Binding-site contacts:
Ligand atom C4 contacts residue SER172 of chain 1.A at 3.9 Å.
Ligand atom N3 contacts residue GLY205 of chain 1.A at 4.0 Å.
Ligand atom C7 contacts residue GLY194 of chain 1.A at 4.1 Å.
Ligand atom N3 contacts residue PHE193 of chain 1.A at 3.9 Å.
Ligand atom C7 contacts residue CYS173 of chain 1.A at 4.0 Å (hydrophobic).
Ligand atom C1 contacts residue CYS173 of chain 1.A at 4.2 Å (hydrophobic).
Ligand atom N2 contacts residue CYS198 of chain 1.A at 3.5 Å (h-bond).
Ligand atom C2 contacts residue SER192 of chain 1.A at 3.8 Å.
Ligand atom C2 contacts residue PHE193 of chain 1.A at 3.8 Å (hydrophobic).
Ligand atom C2 contacts residue VAL191 of chain 1.A at 3.8 Å (hydrophobic).
Ligand atom C5 contacts residue CYS173 of chain 1.A at 3.8 Å (hydrophobic).
Ligand atom C7 contacts residue SER172 of chain 1.A at 3.1 Å.
Ligand atom C7 contacts residue ASP171 of chain 1.A at 3.4 Å.
Ligand atom C4 contacts residue PHE193 of chain 1.A at 3.8 Å (hydrophobic).
Ligand atom C4 contacts residue CYS173 of chain 1.A at 3.9 Å (hydrophobic).
Ligand atom N3 contacts residue SER172 of chain 1.A at 3.1 Å (h-bond).
Ligand atom N2 contacts residue SER172 of chain 1.A at 3.3 Å (h-bond).
Ligand atom C5 contacts residue CYS198 of chain 1.A at 3.8 Å (hydrophobic).
Ligand atom N2 contacts residue LYS195 of chain 1.A at 4.1 Å.
Ligand atom C6 contacts residue ASN174 of chain 1.A at 3.3 Å.
Ligand atom C1 contacts residue SER177 of chain 1.A at 3.7 Å.
Ligand atom N2 contacts residue ASP171 of chain 1.A at 2.8 Å (salt-bridge).
Ligand atom C3 contacts residue PHE193 of chain 1.A at 3.7 Å (hydrophobic).
Ligand atom C6 contacts residue CYS173 of chain 1.A at 4.1 Å (hydrophobic).
Ligand atom C3 contacts residue CYS173 of chain 1.A at 4.2 Å (hydrophobic).
Ligand atom C7 contacts residue PHE193 of chain 1.A at 3.8 Å (hydrophobic).
Ligand atom N2 contacts residue GLY194 of chain 1.A at 3.7 Å.
Ligand atom C3 contacts residue VAL191 of chain 1.A at 3.6 Å (hydrophobic).
Ligand atom C1 contacts residue PHE193 of chain 1.A at 4.2 Å (hydrophobic).
Ligand atom N3 contacts residue ASP171 of chain 1.A at 3.2 Å (salt-bridge).
Ligand atom C7 contacts residue CYS198 of chain 1.A at 4.0 Å (hydrophobic).
Ligand atom N1 contacts residue SER177 of chain 1.A at 3.0 Å (h-bond).
Ligand atom C4 contacts residue GLY194 of chain 1.A at 4.0 Å.
Ligand atom N1 contacts residue ASN174 of chain 1.A at 3.9 Å.
Ligand atom C5 contacts residue GLY194 of chain 1.A at 4.1 Å.
Ligand atom C2 contacts residue SER177 of chain 1.A at 3.6 Å.
Ligand atom C5 contacts residue ASN174 of chain 1.A at 4.0 Å.
Ligand atom C3 contacts residue SER172 of chain 1.A at 4.2 Å.
Ligand atom N3 contacts residue CYS173 of chain 1.A at 4.0 Å.
Ligand atom C1 contacts residue ASN174 of chain 1.A at 4.0 Å.

Sequence of chain 1.A:
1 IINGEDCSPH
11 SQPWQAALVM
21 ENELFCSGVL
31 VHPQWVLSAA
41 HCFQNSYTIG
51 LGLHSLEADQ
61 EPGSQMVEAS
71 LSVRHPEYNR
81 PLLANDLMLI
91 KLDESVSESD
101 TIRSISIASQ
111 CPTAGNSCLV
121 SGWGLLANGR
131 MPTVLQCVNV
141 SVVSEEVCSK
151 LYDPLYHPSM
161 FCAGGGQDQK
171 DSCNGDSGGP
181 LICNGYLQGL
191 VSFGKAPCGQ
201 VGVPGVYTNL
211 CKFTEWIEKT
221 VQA

The protein below binds the small molecule below.
Small molecule (SMILES): NC(=[NH2+])c1ccc(N)cc1